Sequence of chain 1.C:
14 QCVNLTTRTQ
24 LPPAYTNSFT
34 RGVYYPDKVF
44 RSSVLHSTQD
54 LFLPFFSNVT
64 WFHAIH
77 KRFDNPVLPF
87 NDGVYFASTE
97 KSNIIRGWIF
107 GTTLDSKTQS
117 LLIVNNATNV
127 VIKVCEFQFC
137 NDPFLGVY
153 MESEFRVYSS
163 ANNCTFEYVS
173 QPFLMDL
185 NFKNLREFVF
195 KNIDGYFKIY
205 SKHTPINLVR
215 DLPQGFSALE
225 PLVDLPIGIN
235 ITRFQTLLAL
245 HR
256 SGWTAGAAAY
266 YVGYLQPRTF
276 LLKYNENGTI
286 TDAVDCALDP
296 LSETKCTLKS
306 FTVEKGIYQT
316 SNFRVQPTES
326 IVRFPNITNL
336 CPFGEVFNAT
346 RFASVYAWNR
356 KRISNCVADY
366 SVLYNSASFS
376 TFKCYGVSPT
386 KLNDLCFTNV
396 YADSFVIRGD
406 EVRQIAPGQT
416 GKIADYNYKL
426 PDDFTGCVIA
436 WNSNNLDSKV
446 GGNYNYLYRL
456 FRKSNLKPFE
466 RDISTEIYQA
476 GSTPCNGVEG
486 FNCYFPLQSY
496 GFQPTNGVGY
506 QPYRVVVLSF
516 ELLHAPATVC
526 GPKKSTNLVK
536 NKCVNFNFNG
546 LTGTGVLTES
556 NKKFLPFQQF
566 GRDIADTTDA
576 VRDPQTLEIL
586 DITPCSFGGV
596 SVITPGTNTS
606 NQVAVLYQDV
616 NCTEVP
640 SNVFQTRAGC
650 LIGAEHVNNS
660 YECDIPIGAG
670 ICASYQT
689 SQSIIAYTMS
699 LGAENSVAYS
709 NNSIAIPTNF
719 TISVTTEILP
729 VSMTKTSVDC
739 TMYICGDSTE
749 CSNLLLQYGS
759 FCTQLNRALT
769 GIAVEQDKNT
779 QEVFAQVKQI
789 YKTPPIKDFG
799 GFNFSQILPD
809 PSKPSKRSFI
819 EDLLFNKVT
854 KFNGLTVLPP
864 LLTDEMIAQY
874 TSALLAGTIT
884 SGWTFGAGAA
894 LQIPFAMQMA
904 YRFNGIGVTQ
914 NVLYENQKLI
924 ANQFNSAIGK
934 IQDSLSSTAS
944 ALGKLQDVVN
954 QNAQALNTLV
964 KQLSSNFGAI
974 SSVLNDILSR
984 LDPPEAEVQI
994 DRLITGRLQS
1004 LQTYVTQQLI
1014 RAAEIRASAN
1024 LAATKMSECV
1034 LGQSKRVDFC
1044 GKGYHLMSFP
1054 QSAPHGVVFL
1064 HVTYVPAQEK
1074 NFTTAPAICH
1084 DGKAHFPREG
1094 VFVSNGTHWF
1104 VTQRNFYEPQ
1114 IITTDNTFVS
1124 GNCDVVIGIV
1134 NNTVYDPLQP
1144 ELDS

Binding-site contacts:
Ligand atom C5 contacts residue ASN801 of chain 1.C at 3.6 Å.
Ligand atom C1 contacts residue SER803 of chain 1.C at 3.4 Å.
Ligand atom O7 contacts residue ASN801 of chain 1.C at 4.2 Å.
Ligand atom C5 contacts residue GLN804 of chain 1.C at 4.5 Å.
Ligand atom C6 contacts residue GLN804 of chain 1.C at 4.3 Å.
Ligand atom C1 contacts residue ASN801 of chain 1.C at 1.4 Å.
Ligand atom C7 contacts residue ASN801 of chain 1.C at 3.8 Å.
Ligand atom C2 contacts residue SER803 of chain 1.C at 4.5 Å.
Ligand atom O6 contacts residue GLN804 of chain 1.C at 3.7 Å.
Ligand atom N2 contacts residue ASN801 of chain 1.C at 2.9 Å (h-bond).
Ligand atom C3 contacts residue ASN801 of chain 1.C at 3.8 Å.
Ligand atom O6 contacts residue SER803 of chain 1.C at 4.4 Å.
Ligand atom C8 contacts residue GLN804 of chain 1.C at 3.8 Å.
Ligand atom C5 contacts residue SER803 of chain 1.C at 3.7 Å.
Ligand atom O5 contacts residue ASN801 of chain 1.C at 2.3 Å (h-bond).
Ligand atom C2 contacts residue ASN801 of chain 1.C at 2.5 Å.
Ligand atom O5 contacts residue SER803 of chain 1.C at 3.6 Å.
Ligand atom C4 contacts residue ASN801 of chain 1.C at 4.2 Å.

The small molecule below binds the protein below.
Small molecule (SMILES): CC(=O)N[C@H]1[C@H](O[C@H]2[C@H](O)[C@@H](NC(C)=O)CO[C@@H]2CO)O[C@H](CO)[C@@H](O)[C@@H]1O